Sequence of chain 1.E:
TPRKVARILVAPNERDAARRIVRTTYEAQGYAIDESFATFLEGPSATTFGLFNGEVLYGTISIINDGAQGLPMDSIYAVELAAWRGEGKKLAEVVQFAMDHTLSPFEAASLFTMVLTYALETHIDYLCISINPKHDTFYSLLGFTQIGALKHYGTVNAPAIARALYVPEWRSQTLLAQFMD

This protein binds this small molecule.
Small molecule (SMILES): CCCCCCCCCCCC(=O)N[C@@H](Cc1ccc(O)cc1)C(=O)O

Binding-site contacts:
Ligand atom O2 contacts residue PHE40 of chain 1.E at 3.3 Å.
Ligand atom C6 contacts residue TYR151 of chain 1.E at 3.7 Å (hydrophobic).
Ligand atom CD2 contacts residue VAL168 of chain 1.E at 3.7 Å (hydrophobic).
Ligand atom CE2 contacts residue VAL168 of chain 1.E at 3.7 Å (hydrophobic).
Ligand atom C contacts residue TYR29 of chain 1.E at 3.4 Å (hydrophobic).
Ligand atom N contacts residue SER142 of chain 1.E at 3.1 Å (h-bond).
Ligand atom O2 contacts residue TYR29 of chain 1.E at 2.8 Å (h-bond).
Ligand atom C2 contacts residue ILE143 of chain 1.E at 3.7 Å (hydrophobic).
Ligand atom OH contacts residue TYR34 of chain 1.E at 3.7 Å.
Ligand atom CB contacts residue SER142 of chain 1.E at 3.4 Å.
Ligand atom CE1 contacts residue ILE143 of chain 1.E at 3.8 Å (hydrophobic).
Ligand atom C7 contacts residue VAL97 of chain 1.E at 3.8 Å (hydrophobic).
Ligand atom CE1 contacts residue PRO171 of chain 1.E at 3.1 Å (hydrophobic).
Ligand atom C9 contacts residue PHE124 of chain 1.E at 3.7 Å (hydrophobic).
Ligand atom C contacts residue GLN99 of chain 1.E at 3.7 Å.
Ligand atom OL contacts residue PHE100 of chain 1.E at 3.2 Å (h-bond).
Ligand atom CD1 contacts residue SER142 of chain 1.E at 3.7 Å.
Ligand atom C3 contacts residue PHE100 of chain 1.E at 3.8 Å (hydrophobic).
Ligand atom CG contacts residue SER142 of chain 1.E at 3.8 Å.
Ligand atom OL contacts residue TYR29 of chain 1.E at 3.4 Å (h-bond).
Ligand atom CA contacts residue TYR29 of chain 1.E at 3.5 Å (hydrophobic).
Ligand atom C10 contacts residue PHE156 of chain 1.E at 3.8 Å (hydrophobic).
Ligand atom OH contacts residue PRO171 of chain 1.E at 3.0 Å (h-bond).
Ligand atom OL contacts residue GLN99 of chain 1.E at 3.6 Å (h-bond).
Ligand atom C6 contacts residue ILE141 of chain 1.E at 3.7 Å (hydrophobic).
Ligand atom C8 contacts residue PHE124 of chain 1.E at 3.7 Å (hydrophobic).
Ligand atom CZ contacts residue PRO171 of chain 1.E at 3.5 Å (hydrophobic).
Ligand atom OH contacts residue ASN144 of chain 1.E at 2.8 Å (h-bond).
Ligand atom C5 contacts residue VAL97 of chain 1.E at 3.7 Å (hydrophobic).
Ligand atom CD1 contacts residue TYR165 of chain 1.E at 3.8 Å (hydrophobic).
Ligand atom O contacts residue VAL98 of chain 1.E at 3.2 Å.
Ligand atom O2 contacts residue GLN99 of chain 1.E at 3.6 Å.
Ligand atom CE2 contacts residue TYR34 of chain 1.E at 3.8 Å (hydrophobic).
Ligand atom O contacts residue GLN99 of chain 1.E at 3.3 Å (h-bond).
Ligand atom C5 contacts residue ILE141 of chain 1.E at 3.8 Å (hydrophobic).
Ligand atom OH contacts residue ALA170 of chain 1.E at 3.2 Å.
Ligand atom C7 contacts residue ILE141 of chain 1.E at 3.7 Å (hydrophobic).
Ligand atom C4 contacts residue TYR151 of chain 1.E at 3.4 Å (hydrophobic).
Ligand atom CE1 contacts residue ASN144 of chain 1.E at 3.6 Å.
Ligand atom CA contacts residue SER142 of chain 1.E at 3.8 Å.